Sequence of chain 58.B:
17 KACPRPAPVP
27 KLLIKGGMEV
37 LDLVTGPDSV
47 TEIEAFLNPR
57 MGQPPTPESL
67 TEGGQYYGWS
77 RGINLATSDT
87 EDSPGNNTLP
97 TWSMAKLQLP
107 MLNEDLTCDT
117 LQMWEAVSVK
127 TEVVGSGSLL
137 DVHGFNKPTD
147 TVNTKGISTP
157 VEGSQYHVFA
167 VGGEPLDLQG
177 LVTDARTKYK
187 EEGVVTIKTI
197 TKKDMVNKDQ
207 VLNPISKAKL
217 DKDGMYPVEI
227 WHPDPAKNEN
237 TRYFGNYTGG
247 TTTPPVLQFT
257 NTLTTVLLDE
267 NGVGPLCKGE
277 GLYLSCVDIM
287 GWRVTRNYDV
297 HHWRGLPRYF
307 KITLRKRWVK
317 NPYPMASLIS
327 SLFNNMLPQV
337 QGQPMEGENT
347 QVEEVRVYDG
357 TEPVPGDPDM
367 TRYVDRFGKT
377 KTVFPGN

A small-molecule ligand and the protein it binds are described below.
Small molecule (SMILES): CC(=O)N[C@@H]1[C@@H](O[C@@H]2O[C@H](CO)[C@H](O)[C@H](O[C@]3(C(=O)O)C[C@H](O)[C@@H](NC(C)=O)[C@H]([C@H](O)[C@H](O)CO)O3)[C@H]2O)[C@H](O)[C@@H](CO[C@]2(C(=O)O)C[C@H](O)[C@@H](NC(C)=O)[C@H]([C@H](O)[C@H](O)CO)O2)O[C@H]1O

Sequence of chain 58.A:
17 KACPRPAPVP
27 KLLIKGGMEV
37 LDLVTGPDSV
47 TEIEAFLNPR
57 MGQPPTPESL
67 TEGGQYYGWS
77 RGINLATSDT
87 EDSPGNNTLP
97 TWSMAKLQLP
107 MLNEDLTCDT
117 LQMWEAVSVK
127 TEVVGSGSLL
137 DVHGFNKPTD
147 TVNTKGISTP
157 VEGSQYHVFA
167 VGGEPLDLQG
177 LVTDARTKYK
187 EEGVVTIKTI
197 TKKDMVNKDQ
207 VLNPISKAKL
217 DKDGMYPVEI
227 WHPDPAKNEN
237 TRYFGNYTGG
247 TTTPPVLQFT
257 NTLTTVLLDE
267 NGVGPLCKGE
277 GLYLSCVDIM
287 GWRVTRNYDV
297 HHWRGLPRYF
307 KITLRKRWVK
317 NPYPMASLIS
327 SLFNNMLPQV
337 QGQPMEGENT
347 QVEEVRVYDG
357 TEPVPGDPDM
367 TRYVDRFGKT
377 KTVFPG

Binding-site contacts:
Ligand atom C5 contacts residue TYR72 of chain 58.A at 3.9 Å (hydrophobic).
Ligand atom O4 contacts residue VAL296 of chain 58.A at 3.9 Å.
Ligand atom O6 contacts residue ASN93 of chain 58.A at 3.0 Å (h-bond).
Ligand atom O1B contacts residue SER89 of chain 58.A at 3.1 Å (h-bond).
Ligand atom C1 contacts residue SER89 of chain 58.A at 3.5 Å.
Ligand atom C1 contacts residue GLY78 of chain 58.A at 3.7 Å.
Ligand atom C4 contacts residue GLY78 of chain 58.A at 3.4 Å.
Ligand atom O3 contacts residue GLY78 of chain 58.A at 3.3 Å.
Ligand atom C1 contacts residue LYS186 of chain 58.A at 3.9 Å.
Ligand atom C1 contacts residue ARG77 of chain 58.A at 3.6 Å.
Ligand atom O1A contacts residue HIS298 of chain 58.A at 3.9 Å.
Ligand atom O1B contacts residue TYR72 of chain 58.A at 4.1 Å.
Ligand atom O1A contacts residue GLY78 of chain 58.A at 3.2 Å (h-bond).
Ligand atom O4 contacts residue HIS298 of chain 58.A at 2.7 Å (h-bond).
Ligand atom C6 contacts residue ASN93 of chain 58.A at 3.0 Å.
Ligand atom O1A contacts residue LYS186 of chain 58.A at 2.8 Å (salt-bridge).
Ligand atom O4 contacts residue ASN80 of chain 58.A at 4.3 Å.
Ligand atom C5 contacts residue ASN93 of chain 58.A at 3.6 Å.
Ligand atom C2 contacts residue GLY78 of chain 58.A at 3.9 Å.
Ligand atom O1A contacts residue SER89 of chain 58.A at 3.1 Å (h-bond).
Ligand atom O8 contacts residue TYR72 of chain 58.A at 4.3 Å.
Ligand atom C3 contacts residue GLY78 of chain 58.A at 3.6 Å.
Ligand atom O4 contacts residue GLY78 of chain 58.A at 3.1 Å.
Ligand atom C1 contacts residue TYR72 of chain 58.A at 4.1 Å (hydrophobic).
Ligand atom O8 contacts residue ARG77 of chain 58.A at 3.2 Å (salt-bridge).
Ligand atom C3 contacts residue GLY78 of chain 58.A at 4.0 Å.
Ligand atom C3 contacts residue VAL296 of chain 58.A at 3.7 Å (hydrophobic).
Ligand atom C4 contacts residue HIS298 of chain 58.A at 3.2 Å.
Ligand atom C4 contacts residue TYR72 of chain 58.A at 3.8 Å (hydrophobic).
Ligand atom O1A contacts residue ARG77 of chain 58.A at 3.2 Å (salt-bridge).
Ligand atom O1B contacts residue ARG77 of chain 58.A at 2.9 Å (salt-bridge).
Ligand atom N5 contacts residue TYR72 of chain 58.A at 3.4 Å (h-bond).
Ligand atom O10 contacts residue THR291 of chain 58.A at 4.3 Å.
Ligand atom C3 contacts residue HIS298 of chain 58.A at 3.6 Å.
Ligand atom O4 contacts residue THR291 of chain 58.A at 3.5 Å.
Ligand atom O4 contacts residue ILE79 of chain 58.A at 4.0 Å.
Ligand atom C6 contacts residue TYR72 of chain 58.A at 4.0 Å (hydrophobic).
Ligand atom C4 contacts residue ASN93 of chain 58.A at 4.2 Å.
Ligand atom O1A contacts residue TYR72 of chain 58.A at 3.5 Å.
Ligand atom C11 contacts residue ASP85 of chain 58.B at 4.0 Å.